Sequence of chain 48.A:
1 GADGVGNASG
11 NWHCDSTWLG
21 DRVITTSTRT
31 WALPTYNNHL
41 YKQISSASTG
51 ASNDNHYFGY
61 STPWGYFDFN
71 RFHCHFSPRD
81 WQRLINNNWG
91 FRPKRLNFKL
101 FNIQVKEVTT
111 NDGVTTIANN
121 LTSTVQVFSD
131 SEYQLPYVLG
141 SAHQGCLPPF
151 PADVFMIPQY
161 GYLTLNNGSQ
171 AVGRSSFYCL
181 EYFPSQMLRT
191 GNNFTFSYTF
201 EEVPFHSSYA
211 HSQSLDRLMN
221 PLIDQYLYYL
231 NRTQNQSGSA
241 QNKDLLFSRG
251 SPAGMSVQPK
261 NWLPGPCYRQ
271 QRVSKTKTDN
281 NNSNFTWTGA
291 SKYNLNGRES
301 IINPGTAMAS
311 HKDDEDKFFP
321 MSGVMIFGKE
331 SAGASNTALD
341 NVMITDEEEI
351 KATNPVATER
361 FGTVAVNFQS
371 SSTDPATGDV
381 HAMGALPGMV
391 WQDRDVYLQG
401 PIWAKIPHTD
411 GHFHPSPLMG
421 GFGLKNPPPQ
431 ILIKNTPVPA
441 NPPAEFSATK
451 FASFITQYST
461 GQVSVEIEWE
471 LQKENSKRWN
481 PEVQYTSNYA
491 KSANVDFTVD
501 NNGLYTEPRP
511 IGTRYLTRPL

Binding-site contacts:
Ligand atom O10 contacts residue ASN55 of chain 36.A at 3.4 Å (h-bond).
Ligand atom O1B contacts residue ARG232 of chain 48.A at 2.5 Å (salt-bridge).
Ligand atom O1A contacts residue ARG232 of chain 48.A at 3.5 Å.
Ligand atom O4 contacts residue VAL257 of chain 48.A at 3.1 Å.
Ligand atom C3 contacts residue THR286 of chain 36.A at 3.5 Å.
Ligand atom O2 contacts residue TRP287 of chain 36.A at 4.5 Å.
Ligand atom O4 contacts residue ASN231 of chain 48.A at 4.2 Å.
Ligand atom C4 contacts residue ASN231 of chain 48.A at 3.5 Å.
Ligand atom O4 contacts residue TRP287 of chain 36.A at 4.1 Å.
Ligand atom C11 contacts residue ASN55 of chain 36.A at 3.2 Å.
Ligand atom C5 contacts residue ASN231 of chain 48.A at 4.5 Å.
Ligand atom C3 contacts residue TRP287 of chain 36.A at 4.1 Å (hydrophobic).
Ligand atom C11 contacts residue SER256 of chain 48.A at 4.3 Å.
Ligand atom O2 contacts residue THR286 of chain 36.A at 4.0 Å.
Ligand atom O1A contacts residue ASN231 of chain 48.A at 2.7 Å (h-bond).
Ligand atom C2 contacts residue ASN284 of chain 36.A at 3.9 Å.
Ligand atom O1A contacts residue THR286 of chain 36.A at 4.2 Å.
Ligand atom C11 contacts residue GLY254 of chain 48.A at 3.6 Å.
Ligand atom C2 contacts residue THR286 of chain 36.A at 4.2 Å.
Ligand atom C3 contacts residue ASN231 of chain 48.A at 3.9 Å.
Ligand atom C4 contacts residue VAL257 of chain 48.A at 4.4 Å (hydrophobic).
Ligand atom C1 contacts residue ARG232 of chain 48.A at 3.6 Å.
Ligand atom C1 contacts residue ASN284 of chain 36.A at 3.8 Å.
Ligand atom O1B contacts residue ASN231 of chain 48.A at 4.3 Å.
Ligand atom C11 contacts residue ALA253 of chain 48.A at 3.6 Å (hydrophobic).
Ligand atom O1A contacts residue ASN284 of chain 36.A at 4.5 Å.
Ligand atom C2 contacts residue ASN231 of chain 48.A at 4.1 Å.
Ligand atom O2 contacts residue ASN231 of chain 48.A at 4.2 Å.
Ligand atom C10 contacts residue ASN55 of chain 36.A at 3.8 Å.
Ligand atom C1 contacts residue ASN231 of chain 48.A at 3.6 Å.
Ligand atom O1B contacts residue ASN284 of chain 36.A at 3.7 Å.
Ligand atom O10 contacts residue SER52 of chain 36.A at 4.4 Å.
Ligand atom O2 contacts residue ASN284 of chain 36.A at 3.0 Å (h-bond).
Ligand atom O2 contacts residue ARG232 of chain 48.A at 4.5 Å.
Ligand atom C10 contacts residue SER256 of chain 48.A at 4.2 Å.
Ligand atom O10 contacts residue SER256 of chain 48.A at 3.5 Å (h-bond).

The protein below binds the small molecule below.
Small molecule (SMILES): CC(=O)N[C@H]1[C@H]([C@H](O)[C@H](O)CO)O[C@@](O)(C(=O)O)C[C@@H]1O

Sequence of chain 36.A:
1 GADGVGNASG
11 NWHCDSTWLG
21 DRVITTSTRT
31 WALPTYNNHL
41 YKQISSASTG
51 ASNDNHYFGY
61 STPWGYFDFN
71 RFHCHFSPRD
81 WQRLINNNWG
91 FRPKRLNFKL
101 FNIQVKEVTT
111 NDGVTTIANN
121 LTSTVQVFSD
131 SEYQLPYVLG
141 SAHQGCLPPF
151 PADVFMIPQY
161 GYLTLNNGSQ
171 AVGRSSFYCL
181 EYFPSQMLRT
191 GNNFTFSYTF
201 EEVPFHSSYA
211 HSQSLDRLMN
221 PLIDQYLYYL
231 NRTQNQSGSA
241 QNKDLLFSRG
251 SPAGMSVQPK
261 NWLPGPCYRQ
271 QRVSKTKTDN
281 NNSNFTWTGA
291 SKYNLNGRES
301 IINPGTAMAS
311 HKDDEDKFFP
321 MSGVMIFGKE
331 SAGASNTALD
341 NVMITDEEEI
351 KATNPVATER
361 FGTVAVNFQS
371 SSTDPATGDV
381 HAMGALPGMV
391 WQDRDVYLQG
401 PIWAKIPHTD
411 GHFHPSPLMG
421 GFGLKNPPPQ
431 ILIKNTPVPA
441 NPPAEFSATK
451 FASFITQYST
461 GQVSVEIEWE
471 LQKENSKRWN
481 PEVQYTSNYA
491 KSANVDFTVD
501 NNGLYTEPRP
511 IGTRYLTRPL